Sequence of chain 1.A:
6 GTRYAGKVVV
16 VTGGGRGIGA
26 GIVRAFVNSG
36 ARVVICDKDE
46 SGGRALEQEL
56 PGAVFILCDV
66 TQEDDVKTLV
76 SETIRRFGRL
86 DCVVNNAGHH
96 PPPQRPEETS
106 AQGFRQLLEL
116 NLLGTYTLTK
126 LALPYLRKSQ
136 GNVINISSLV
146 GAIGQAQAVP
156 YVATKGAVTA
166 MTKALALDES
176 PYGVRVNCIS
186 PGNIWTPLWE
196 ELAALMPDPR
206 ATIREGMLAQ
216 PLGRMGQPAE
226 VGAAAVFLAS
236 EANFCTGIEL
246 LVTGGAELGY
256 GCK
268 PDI

The protein below binds the small molecule below.
Small molecule (SMILES): OC[C@H]1O[C@@H](O)[C@H](O)[C@@H](O)[C@@H]1O

Binding-site contacts:
Ligand atom O5 contacts residue PRO192 of chain 1.A at 3.4 Å.
Ligand atom C5 contacts residue PRO192 of chain 1.A at 4.5 Å (hydrophobic).
Ligand atom O5 contacts residue TRP190 of chain 1.A at 3.5 Å (h-bond).
Ligand atom C6 contacts residue GLU195 of chain 1.A at 3.5 Å.
Ligand atom C1 contacts residue THR191 of chain 1.A at 4.0 Å.
Ligand atom C6 contacts residue TRP190 of chain 1.A at 3.3 Å (hydrophobic).
Ligand atom C1 contacts residue PRO223 of chain 1.A at 4.0 Å (hydrophobic).
Ligand atom O6 contacts residue PRO192 of chain 1.A at 3.6 Å.
Ligand atom O6 contacts residue TRP190 of chain 1.A at 4.4 Å.
Ligand atom O6 contacts residue THR191 of chain 1.A at 3.7 Å.
Ligand atom O6 contacts residue GLU195 of chain 1.A at 2.8 Å (salt-bridge).
Ligand atom O5 contacts residue THR191 of chain 1.A at 3.4 Å.
Ligand atom O1 contacts residue TRP190 of chain 1.A at 4.1 Å.
Ligand atom C5 contacts residue THR191 of chain 1.A at 4.0 Å.
Ligand atom C6 contacts residue PRO192 of chain 1.A at 3.9 Å (hydrophobic).
Ligand atom O1 contacts residue PRO192 of chain 1.A at 3.6 Å.
Ligand atom O1 contacts residue THR191 of chain 1.A at 4.1 Å.
Ligand atom C5 contacts residue TRP190 of chain 1.A at 3.5 Å (hydrophobic).
Ligand atom C4 contacts residue TRP190 of chain 1.A at 4.1 Å (hydrophobic).
Ligand atom O4 contacts residue TRP190 of chain 1.A at 3.3 Å (h-bond).
Ligand atom C1 contacts residue TRP190 of chain 1.A at 3.5 Å (hydrophobic).
Ligand atom C1 contacts residue PRO192 of chain 1.A at 4.1 Å (hydrophobic).
Ligand atom O1 contacts residue PRO223 of chain 1.A at 3.6 Å.
Ligand atom O2 contacts residue PRO223 of chain 1.A at 4.4 Å.
Ligand atom C6 contacts residue THR191 of chain 1.A at 3.5 Å.
Ligand atom O1 contacts residue GLY22 of chain 1.A at 3.3 Å.